Binding-site contacts:
Ligand atom O contacts residue PRO89 of chain 1.A at 3.5 Å (h-bond).
Ligand atom CB contacts residue GLY141 of chain 1.A at 4.4 Å.
Ligand atom C contacts residue GLU191 of chain 1.A at 4.2 Å.
Ligand atom C contacts residue ALA142 of chain 1.A at 3.7 Å (hydrophobic).
Ligand atom CA contacts residue TYR61 of chain 1.A at 4.0 Å (hydrophobic).
Ligand atom O contacts residue LEU90 of chain 1.A at 3.5 Å.
Ligand atom N contacts residue GLU191 of chain 1.A at 2.8 Å (salt-bridge).
Ligand atom O contacts residue ALA91 of chain 1.A at 2.9 Å (h-bond).
Ligand atom CA contacts residue PRO89 of chain 1.A at 4.0 Å (hydrophobic).
Ligand atom N contacts residue PRO89 of chain 1.A at 2.8 Å (h-bond).
Ligand atom OE1 contacts residue ALA142 of chain 1.A at 3.2 Å (h-bond).
Ligand atom C contacts residue ARG96 of chain 1.A at 3.5 Å.
Ligand atom N contacts residue ALA91 of chain 1.A at 4.3 Å.
Ligand atom C contacts residue ALA91 of chain 1.A at 4.0 Å (hydrophobic).
Ligand atom CA contacts residue GLU191 of chain 1.A at 3.3 Å.
Ligand atom OXT contacts residue GLY141 of chain 1.A at 3.4 Å.
Ligand atom OXT contacts residue ARG96 of chain 1.A at 2.8 Å (salt-bridge).
Ligand atom CG contacts residue ASN174 of chain 1.A at 4.1 Å.
Ligand atom CD contacts residue ALA142 of chain 1.A at 4.3 Å (hydrophobic).
Ligand atom O contacts residue ARG96 of chain 1.A at 2.9 Å (salt-bridge).
Ligand atom CD contacts residue THR143 of chain 1.A at 3.3 Å.
Ligand atom OXT contacts residue TYR61 of chain 1.A at 3.2 Å.
Ligand atom CA contacts residue ALA142 of chain 1.A at 4.1 Å (hydrophobic).
Ligand atom OE1 contacts residue THR143 of chain 1.A at 3.0 Å (h-bond).
Ligand atom CB contacts residue GLU191 of chain 1.A at 4.2 Å.
Ligand atom N contacts residue TYR217 of chain 1.A at 3.9 Å.
Ligand atom CB contacts residue ALA142 of chain 1.A at 4.3 Å (hydrophobic).
Ligand atom CB contacts residue TYR61 of chain 1.A at 3.6 Å (hydrophobic).
Ligand atom C contacts residue TYR61 of chain 1.A at 3.5 Å (hydrophobic).
Ligand atom OE1 contacts residue GLU191 of chain 1.A at 4.2 Å.
Ligand atom OE2 contacts residue THR143 of chain 1.A at 2.7 Å (h-bond).
Ligand atom OE1 contacts residue GLY141 of chain 1.A at 3.7 Å.
Ligand atom CG contacts residue GLU191 of chain 1.A at 3.8 Å.
Ligand atom N contacts residue TYR61 of chain 1.A at 3.8 Å.
Ligand atom O contacts residue ALA142 of chain 1.A at 4.2 Å.
Ligand atom OXT contacts residue ALA142 of chain 1.A at 2.8 Å (h-bond).
Ligand atom C contacts residue PRO89 of chain 1.A at 4.1 Å (hydrophobic).
Ligand atom O contacts residue TYR61 of chain 1.A at 3.5 Å.
Ligand atom CD contacts residue GLU191 of chain 1.A at 3.9 Å.
Ligand atom OE2 contacts residue GLU191 of chain 1.A at 3.8 Å.

Sequence of chain 1.A:
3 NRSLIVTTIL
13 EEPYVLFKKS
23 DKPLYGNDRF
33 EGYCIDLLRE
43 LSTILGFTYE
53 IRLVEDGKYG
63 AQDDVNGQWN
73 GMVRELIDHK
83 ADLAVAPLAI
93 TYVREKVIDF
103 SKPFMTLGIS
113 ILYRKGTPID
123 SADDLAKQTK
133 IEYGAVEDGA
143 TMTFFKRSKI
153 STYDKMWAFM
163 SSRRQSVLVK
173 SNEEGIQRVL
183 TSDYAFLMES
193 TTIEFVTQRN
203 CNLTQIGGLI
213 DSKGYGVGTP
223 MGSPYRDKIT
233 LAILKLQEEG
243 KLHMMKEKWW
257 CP

The protein below binds the small molecule below.
Small molecule (SMILES): N[C@@H](CCC(=O)O)C(=O)O